Sequence of chain 1.D:
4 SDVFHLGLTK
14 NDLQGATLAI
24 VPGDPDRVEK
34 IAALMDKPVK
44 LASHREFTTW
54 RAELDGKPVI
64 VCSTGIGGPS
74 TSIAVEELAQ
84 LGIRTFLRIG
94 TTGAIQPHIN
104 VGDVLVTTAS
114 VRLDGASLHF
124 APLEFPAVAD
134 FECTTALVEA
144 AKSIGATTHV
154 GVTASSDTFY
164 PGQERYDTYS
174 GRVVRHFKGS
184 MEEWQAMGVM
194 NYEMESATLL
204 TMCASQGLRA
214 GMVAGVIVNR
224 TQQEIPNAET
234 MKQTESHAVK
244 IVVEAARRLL

A small-molecule ligand and the protein it binds are described below.
Small molecule (SMILES): O=c1[nH]cc(F)c(=O)[nH]1

Binding-site contacts:
Ligand atom C4 contacts residue PHE162 of chain 1.D at 3.8 Å (hydrophobic).
Ligand atom O2 contacts residue TYR195 of chain 1.D at 4.0 Å.
Ligand atom C2 contacts residue GLN166 of chain 1.D at 3.9 Å.
Ligand atom N1 contacts residue THR94 of chain 1.D at 3.7 Å.
Ligand atom N3 contacts residue PHE162 of chain 1.D at 3.6 Å.
Ligand atom O2 contacts residue MET197 of chain 1.D at 3.5 Å.
Ligand atom C2 contacts residue R1P1 of chain 1.S at 3.9 Å.
Ligand atom O2 contacts residue R1P1 of chain 1.S at 3.5 Å.
Ligand atom O2 contacts residue PHE162 of chain 1.D at 4.0 Å.
Ligand atom C6 contacts residue ILE220 of chain 1.D at 4.2 Å (hydrophobic).
Ligand atom C2 contacts residue TYR195 of chain 1.D at 4.0 Å (hydrophobic).
Ligand atom C5 contacts residue PHE162 of chain 1.D at 4.1 Å (hydrophobic).
Ligand atom C4 contacts residue GLY96 of chain 1.D at 3.4 Å.
Ligand atom C6 contacts residue THR95 of chain 1.D at 3.8 Å.
Ligand atom N3 contacts residue TYR195 of chain 1.D at 3.9 Å.
Ligand atom N1 contacts residue PHE162 of chain 1.D at 4.1 Å.
Ligand atom C4 contacts residue ARG168 of chain 1.D at 3.7 Å.
Ligand atom O2 contacts residue GLU196 of chain 1.D at 3.5 Å.
Ligand atom C6 contacts residue GLY96 of chain 1.D at 4.1 Å.
Ligand atom O2 contacts residue GLN166 of chain 1.D at 3.1 Å (h-bond).
Ligand atom O4 contacts residue ARG168 of chain 1.D at 2.8 Å (salt-bridge).
Ligand atom F5 contacts residue VAL221 of chain 1.D at 3.4 Å.
Ligand atom O4 contacts residue VAL221 of chain 1.D at 3.9 Å.
Ligand atom C6 contacts residue R1P1 of chain 1.S at 3.7 Å.
Ligand atom C4 contacts residue THR95 of chain 1.D at 4.1 Å.
Ligand atom F5 contacts residue ILE220 of chain 1.D at 3.4 Å.
Ligand atom C5 contacts residue GLY96 of chain 1.D at 3.5 Å.
Ligand atom O4 contacts residue GLY96 of chain 1.D at 3.4 Å.
Ligand atom C2 contacts residue PHE162 of chain 1.D at 3.8 Å (hydrophobic).
Ligand atom C5 contacts residue THR95 of chain 1.D at 3.6 Å.
Ligand atom O4 contacts residue GLN166 of chain 1.D at 3.7 Å.
Ligand atom F5 contacts residue THR95 of chain 1.D at 3.7 Å.
Ligand atom F5 contacts residue PRO229 of chain 1.D at 3.5 Å.
Ligand atom N1 contacts residue R1P1 of chain 1.S at 3.0 Å (h-bond).
Ligand atom C4 contacts residue GLN166 of chain 1.D at 3.8 Å.
Ligand atom N3 contacts residue GLN166 of chain 1.D at 3.0 Å (h-bond).
Ligand atom N3 contacts residue GLY96 of chain 1.D at 4.0 Å.
Ligand atom N1 contacts residue THR95 of chain 1.D at 4.2 Å.
Ligand atom F5 contacts residue GLY96 of chain 1.D at 3.6 Å.
Ligand atom C6 contacts residue THR94 of chain 1.D at 3.9 Å.